This protein binds this small molecule.
Small molecule (SMILES): NCC(=O)O

Sequence of chain 1.C:
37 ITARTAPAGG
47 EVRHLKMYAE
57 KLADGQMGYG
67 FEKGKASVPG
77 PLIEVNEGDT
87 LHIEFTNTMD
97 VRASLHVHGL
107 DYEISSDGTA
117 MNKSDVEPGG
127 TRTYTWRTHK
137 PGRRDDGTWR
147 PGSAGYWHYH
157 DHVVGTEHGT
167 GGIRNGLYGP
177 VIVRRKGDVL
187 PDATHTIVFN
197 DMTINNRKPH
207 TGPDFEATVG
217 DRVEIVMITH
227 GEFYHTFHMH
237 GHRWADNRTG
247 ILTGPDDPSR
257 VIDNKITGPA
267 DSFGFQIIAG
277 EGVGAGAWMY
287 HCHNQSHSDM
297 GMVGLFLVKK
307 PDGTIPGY

Binding-site contacts:
Ligand atom O contacts residue ARG180 of chain 1.C at 3.0 Å.
Ligand atom OXT contacts residue ASP184 of chain 1.C at 3.5 Å.
Ligand atom OXT contacts residue GLN272 of chain 1.C at 4.5 Å.
Ligand atom N contacts residue THR245 of chain 1.C at 4.5 Å.
Ligand atom CA contacts residue ARG180 of chain 1.C at 4.5 Å.
Ligand atom CA contacts residue ARG244 of chain 1.C at 3.7 Å.
Ligand atom CA contacts residue TYR152 of chain 1.C at 3.4 Å (hydrophobic).
Ligand atom C contacts residue GLU220 of chain 1.C at 4.5 Å.
Ligand atom CA contacts residue THR245 of chain 1.C at 4.2 Å.
Ligand atom OXT contacts residue TYR152 of chain 1.C at 3.8 Å.
Ligand atom O contacts residue ASP184 of chain 1.C at 2.9 Å (salt-bridge).
Ligand atom N contacts residue VAL179 of chain 1.C at 3.2 Å (h-bond).
Ligand atom CA contacts residue ASP184 of chain 1.C at 3.9 Å.
Ligand atom OXT contacts residue GLU220 of chain 1.C at 4.2 Å.
Ligand atom O contacts residue VAL179 of chain 1.C at 4.0 Å.
Ligand atom C contacts residue TYR152 of chain 1.C at 4.0 Å (hydrophobic).
Ligand atom N contacts residue ASP184 of chain 1.C at 3.7 Å.
Ligand atom N contacts residue ARG244 of chain 1.C at 3.0 Å (salt-bridge).
Ligand atom O contacts residue ILE178 of chain 1.C at 4.0 Å.
Ligand atom N contacts residue ALA150 of chain 1.C at 4.3 Å.
Ligand atom C contacts residue ARG244 of chain 1.C at 4.2 Å.
Ligand atom C contacts residue ASP184 of chain 1.C at 3.2 Å.
Ligand atom CA contacts residue VAL179 of chain 1.C at 4.3 Å (hydrophobic).
Ligand atom N contacts residue TYR152 of chain 1.C at 4.3 Å.
Ligand atom C contacts residue ARG180 of chain 1.C at 3.4 Å.
Ligand atom OXT contacts residue VAL185 of chain 1.C at 4.2 Å.
Ligand atom N contacts residue GLY151 of chain 1.C at 3.5 Å (h-bond).
Ligand atom OXT contacts residue ARG180 of chain 1.C at 3.3 Å (salt-bridge).